Sequence of chain 1.A:
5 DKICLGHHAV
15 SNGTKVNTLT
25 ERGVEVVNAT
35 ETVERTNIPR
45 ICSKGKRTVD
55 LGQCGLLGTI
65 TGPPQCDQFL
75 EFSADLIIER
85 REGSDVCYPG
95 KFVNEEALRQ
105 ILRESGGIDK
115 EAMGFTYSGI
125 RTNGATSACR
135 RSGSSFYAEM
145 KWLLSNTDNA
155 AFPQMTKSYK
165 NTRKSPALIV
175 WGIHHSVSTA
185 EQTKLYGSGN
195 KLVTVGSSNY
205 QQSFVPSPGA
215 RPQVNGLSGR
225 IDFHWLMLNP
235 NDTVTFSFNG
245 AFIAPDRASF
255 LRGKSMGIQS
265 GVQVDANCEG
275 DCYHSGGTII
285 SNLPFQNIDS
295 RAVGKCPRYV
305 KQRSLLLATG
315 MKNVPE

The small molecule below binds the protein below.
Small molecule (SMILES): CC(=O)N[C@H]1[C@H](O[C@H]2[C@H](O)[C@@H](NC(C)=O)CO[C@@H]2CO[C@@H]2O[C@@H](C)[C@@H](O)[C@@H](O)[C@@H]2O)O[C@H](CO)[C@@H](O[C@@H]2O[C@H](CO)[C@@H](O)[C@H](O)[C@@H]2O)[C@@H]1O

Binding-site contacts:
Ligand atom C8 contacts residue VAL31 of chain 1.A at 4.0 Å (hydrophobic).
Ligand atom N2 contacts residue VAL31 of chain 1.A at 4.5 Å.
Ligand atom C7 contacts residue THR18 of chain 1.A at 4.3 Å.
Ligand atom N2 contacts residue ASN16 of chain 1.A at 3.2 Å (h-bond).
Ligand atom C7 contacts residue ASN16 of chain 1.A at 3.6 Å.
Ligand atom O7 contacts residue ASN16 of chain 1.A at 3.5 Å (h-bond).
Ligand atom C8 contacts residue ALA33 of chain 1.A at 4.0 Å (hydrophobic).
Ligand atom C4 contacts residue ASN16 of chain 1.A at 4.4 Å.
Ligand atom C2 contacts residue ASN16 of chain 1.A at 2.6 Å.
Ligand atom O5 contacts residue ASN16 of chain 1.A at 2.4 Å (h-bond).
Ligand atom C8 contacts residue ASN32 of chain 1.A at 2.9 Å.
Ligand atom C8 contacts residue THR18 of chain 1.A at 3.6 Å.
Ligand atom C3 contacts residue ASN16 of chain 1.A at 4.0 Å.
Ligand atom C1 contacts residue ASN16 of chain 1.A at 1.5 Å.
Ligand atom C5 contacts residue ASN16 of chain 1.A at 3.8 Å.
Ligand atom N2 contacts residue ASN32 of chain 1.A at 3.8 Å.
Ligand atom C7 contacts residue ASN32 of chain 1.A at 3.8 Å.
Ligand atom O7 contacts residue THR18 of chain 1.A at 4.1 Å.